Sequence of chain 1.L:
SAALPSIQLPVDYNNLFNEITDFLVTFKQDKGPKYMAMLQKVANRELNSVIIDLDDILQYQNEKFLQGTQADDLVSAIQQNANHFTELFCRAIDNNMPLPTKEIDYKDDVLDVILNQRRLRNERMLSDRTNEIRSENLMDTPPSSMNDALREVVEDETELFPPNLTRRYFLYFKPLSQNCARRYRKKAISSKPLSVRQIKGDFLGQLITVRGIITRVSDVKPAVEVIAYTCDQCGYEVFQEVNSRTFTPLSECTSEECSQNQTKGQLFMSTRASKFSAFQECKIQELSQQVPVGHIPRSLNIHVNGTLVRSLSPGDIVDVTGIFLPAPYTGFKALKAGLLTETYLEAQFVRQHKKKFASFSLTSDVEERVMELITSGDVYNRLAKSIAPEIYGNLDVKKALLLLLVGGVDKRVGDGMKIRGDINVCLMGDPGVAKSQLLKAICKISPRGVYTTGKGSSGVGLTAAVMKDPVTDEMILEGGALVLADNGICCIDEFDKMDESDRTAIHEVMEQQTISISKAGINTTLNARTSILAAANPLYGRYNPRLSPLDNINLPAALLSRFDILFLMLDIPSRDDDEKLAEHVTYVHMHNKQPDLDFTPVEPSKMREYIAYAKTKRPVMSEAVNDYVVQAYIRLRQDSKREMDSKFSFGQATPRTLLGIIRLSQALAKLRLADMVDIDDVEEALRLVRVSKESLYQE

Sequence of chain 1.I:
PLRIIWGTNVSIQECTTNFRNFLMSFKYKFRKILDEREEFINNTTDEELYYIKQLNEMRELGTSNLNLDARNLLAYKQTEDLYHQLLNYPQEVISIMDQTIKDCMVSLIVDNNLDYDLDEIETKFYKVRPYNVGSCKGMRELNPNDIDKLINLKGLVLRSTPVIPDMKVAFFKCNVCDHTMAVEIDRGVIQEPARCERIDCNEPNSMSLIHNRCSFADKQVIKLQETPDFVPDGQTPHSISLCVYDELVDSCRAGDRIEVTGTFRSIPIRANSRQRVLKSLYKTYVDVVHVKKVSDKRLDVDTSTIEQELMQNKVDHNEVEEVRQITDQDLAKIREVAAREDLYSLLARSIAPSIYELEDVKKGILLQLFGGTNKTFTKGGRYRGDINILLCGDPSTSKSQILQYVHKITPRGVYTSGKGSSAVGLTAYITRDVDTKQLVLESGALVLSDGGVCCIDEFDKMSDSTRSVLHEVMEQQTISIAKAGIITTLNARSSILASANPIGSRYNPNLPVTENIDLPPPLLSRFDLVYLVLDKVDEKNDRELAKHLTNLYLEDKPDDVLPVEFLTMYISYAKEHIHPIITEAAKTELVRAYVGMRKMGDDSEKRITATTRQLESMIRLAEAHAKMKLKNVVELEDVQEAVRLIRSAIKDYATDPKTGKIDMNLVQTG

This protein binds this small molecule.
Small molecule (SMILES): Nc1ncnc2c1ncn2[C@@H]1O[C@H](COP(=O)(O)OP(=O)(O)OP(O)(O)=S)[C@@H](O)[C@H]1O

Binding-site contacts:
Ligand atom O1A contacts residue SER573 of chain 1.I at 3.5 Å.
Ligand atom O3' contacts residue GLN576 of chain 1.I at 3.0 Å (h-bond).
Ligand atom O1B contacts residue MG1 of chain 1.JA at 2.4 Å.
Ligand atom PG contacts residue MG1 of chain 1.JA at 3.3 Å.
Ligand atom O2G contacts residue ALA589 of chain 1.L at 3.5 Å.
Ligand atom O3B contacts residue LYS574 of chain 1.I at 3.4 Å (salt-bridge).
Ligand atom O2' contacts residue LEU690 of chain 1.L at 3.4 Å.
Ligand atom N1 contacts residue TYR531 of chain 1.I at 3.2 Å (h-bond).
Ligand atom PB contacts residue ARG687 of chain 1.L at 3.5 Å.
Ligand atom O2G contacts residue PRO570 of chain 1.I at 3.3 Å.
Ligand atom PB contacts residue MG1 of chain 1.JA at 3.6 Å.
Ligand atom O4' contacts residue LEU690 of chain 1.L at 3.4 Å.
Ligand atom O3B contacts residue ARG687 of chain 1.L at 3.5 Å (salt-bridge).
Ligand atom O2A contacts residue SER571 of chain 1.I at 3.2 Å.
Ligand atom S1G contacts residue MG1 of chain 1.JA at 3.3 Å.
Ligand atom O2B contacts residue SER573 of chain 1.I at 3.2 Å (h-bond).
Ligand atom O2B contacts residue THR572 of chain 1.I at 2.9 Å (h-bond).
Ligand atom O5' contacts residue ARG687 of chain 1.L at 3.5 Å (salt-bridge).
Ligand atom O3G contacts residue ARG687 of chain 1.L at 2.7 Å (salt-bridge).
Ligand atom O3B contacts residue PRO570 of chain 1.I at 3.5 Å.
Ligand atom PG contacts residue ARG687 of chain 1.L at 3.4 Å.
Ligand atom C5' contacts residue ARG687 of chain 1.L at 3.3 Å.
Ligand atom O2B contacts residue LYS574 of chain 1.I at 3.4 Å (salt-bridge).
Ligand atom O2A contacts residue SER573 of chain 1.I at 2.6 Å (h-bond).
Ligand atom C6 contacts residue SER573 of chain 1.I at 3.1 Å.
Ligand atom N1 contacts residue SER573 of chain 1.I at 3.3 Å (h-bond).
Ligand atom N7 contacts residue SER571 of chain 1.I at 3.4 Å (h-bond).
Ligand atom O1A contacts residue SER575 of chain 1.I at 3.6 Å.
Ligand atom C4 contacts residue SER573 of chain 1.I at 3.0 Å.
Ligand atom C5 contacts residue SER573 of chain 1.I at 3.0 Å.
Ligand atom O3A contacts residue ARG687 of chain 1.L at 2.5 Å (salt-bridge).
Ligand atom O2A contacts residue THR572 of chain 1.I at 2.9 Å (h-bond).
Ligand atom O3B contacts residue SER571 of chain 1.I at 3.3 Å (h-bond).
Ligand atom N3 contacts residue SER573 of chain 1.I at 3.3 Å (h-bond).
Ligand atom C2 contacts residue SER573 of chain 1.I at 3.4 Å.
Ligand atom S1G contacts residue ASN676 of chain 1.I at 3.0 Å (h-bond).
Ligand atom O3G contacts residue MG1 of chain 1.JA at 2.4 Å.
Ligand atom O1B contacts residue SER575 of chain 1.I at 2.7 Å (h-bond).
Ligand atom O3G contacts residue ARG593 of chain 1.L at 2.8 Å (salt-bridge).
Ligand atom O2G contacts residue ARG593 of chain 1.L at 3.2 Å (salt-bridge).